A small-molecule ligand and the protein it binds are described below.
Small molecule (SMILES): OC[C@H]1O[C@H](O[C@H]2[C@H](O)[C@@H](O)[C@@H](O)O[C@@H]2CO)[C@H](O)[C@@H](O)[C@@H]1O

Sequence of chain 1.D:
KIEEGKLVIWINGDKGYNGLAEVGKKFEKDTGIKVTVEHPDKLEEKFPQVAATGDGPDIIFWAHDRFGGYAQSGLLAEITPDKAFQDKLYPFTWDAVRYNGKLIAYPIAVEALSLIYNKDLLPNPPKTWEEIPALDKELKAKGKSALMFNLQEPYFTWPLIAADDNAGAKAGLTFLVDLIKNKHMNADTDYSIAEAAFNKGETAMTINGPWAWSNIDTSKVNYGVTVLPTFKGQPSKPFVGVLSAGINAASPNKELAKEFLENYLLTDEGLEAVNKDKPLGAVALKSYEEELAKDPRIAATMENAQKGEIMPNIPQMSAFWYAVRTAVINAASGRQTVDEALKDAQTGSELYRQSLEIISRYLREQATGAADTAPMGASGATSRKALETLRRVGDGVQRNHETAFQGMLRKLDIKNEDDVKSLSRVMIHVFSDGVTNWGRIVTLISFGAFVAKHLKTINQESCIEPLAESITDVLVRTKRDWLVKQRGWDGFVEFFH

Binding-site contacts:
Ligand atom O4 contacts residue ARG359 of chain 1.D at 3.1 Å (salt-bridge).
Ligand atom O3 contacts residue ASP80 of chain 1.D at 2.8 Å (salt-bridge).
Ligand atom C6 contacts residue TYR170 of chain 1.D at 3.9 Å (hydrophobic).
Ligand atom C6 contacts residue GLU168 of chain 1.D at 3.5 Å.
Ligand atom O1 contacts residue ASP29 of chain 1.D at 2.7 Å (salt-bridge).
Ligand atom O3 contacts residue ARG81 of chain 1.D at 3.3 Å (salt-bridge).
Ligand atom C3 contacts residue TRP77 of chain 1.D at 3.5 Å (hydrophobic).
Ligand atom C6 contacts residue PRO169 of chain 1.D at 3.8 Å (hydrophobic).
Ligand atom O6 contacts residue TYR170 of chain 1.D at 3.2 Å.
Ligand atom O3 contacts residue TRP77 of chain 1.D at 3.6 Å (h-bond).
Ligand atom C3 contacts residue GLU126 of chain 1.D at 4.0 Å.
Ligand atom O6 contacts residue PRO169 of chain 1.D at 3.3 Å.
Ligand atom C1 contacts residue ASP29 of chain 1.D at 3.5 Å.
Ligand atom C6 contacts residue TRP355 of chain 1.D at 3.9 Å (hydrophobic).
Ligand atom C2 contacts residue TRP245 of chain 1.D at 3.8 Å (hydrophobic).
Ligand atom O2 contacts residue TRP245 of chain 1.D at 4.0 Å.
Ligand atom C2 contacts residue ASP80 of chain 1.D at 3.5 Å.
Ligand atom C3 contacts residue ASP80 of chain 1.D at 3.7 Å.
Ligand atom O2 contacts residue TRP77 of chain 1.D at 3.2 Å (h-bond).
Ligand atom O3 contacts residue ALA78 of chain 1.D at 3.4 Å.
Ligand atom C2 contacts residue TRP77 of chain 1.D at 4.0 Å (hydrophobic).
Ligand atom O6 contacts residue GLU168 of chain 1.D at 3.1 Å (salt-bridge).
Ligand atom O2 contacts residue ALA78 of chain 1.D at 3.5 Å.
Ligand atom O3 contacts residue TRP355 of chain 1.D at 3.7 Å.
Ligand atom C1 contacts residue TYR170 of chain 1.D at 3.7 Å (hydrophobic).
Ligand atom C4 contacts residue ARG359 of chain 1.D at 4.0 Å.
Ligand atom O2 contacts residue ASP80 of chain 1.D at 2.7 Å (salt-bridge).
Ligand atom O4 contacts residue ARG81 of chain 1.D at 3.9 Å.
Ligand atom C2 contacts residue TYR170 of chain 1.D at 4.0 Å (hydrophobic).
Ligand atom O3 contacts residue GLU126 of chain 1.D at 3.3 Å (salt-bridge).
Ligand atom O2 contacts residue GLU126 of chain 1.D at 2.8 Å (salt-bridge).
Ligand atom O1 contacts residue ASN27 of chain 1.D at 3.3 Å (h-bond).
Ligand atom C5 contacts residue GLU168 of chain 1.D at 3.8 Å.
Ligand atom O3 contacts residue TYR170 of chain 1.D at 3.9 Å.
Ligand atom O5 contacts residue TYR170 of chain 1.D at 3.4 Å.
Ligand atom C4 contacts residue TRP355 of chain 1.D at 4.0 Å (hydrophobic).
Ligand atom C1 contacts residue TRP245 of chain 1.D at 3.7 Å (hydrophobic).
Ligand atom C2 contacts residue GLU126 of chain 1.D at 3.4 Å.
Ligand atom C4 contacts residue TYR170 of chain 1.D at 3.7 Å (hydrophobic).
Ligand atom C6 contacts residue ARG359 of chain 1.D at 3.6 Å.